A protein and the small-molecule ligand that binds it are described below.
Small molecule (SMILES): CCN1CCC[C@@H]1C(=O)NC1C2CC3CC(C2)CC1C3

Binding-site contacts:
Ligand atom C17 contacts residue ALA198 of chain 1.D at 3.8 Å (hydrophobic).
Ligand atom N1 contacts residue NAP1 of chain 1.K at 4.2 Å.
Ligand atom C8 contacts residue NAP1 of chain 1.K at 4.1 Å.
Ligand atom C8 contacts residue LEU192 of chain 1.D at 4.2 Å (hydrophobic).
Ligand atom C19 contacts residue ILE155 of chain 1.D at 4.2 Å (hydrophobic).
Ligand atom C8 contacts residue LEU190 of chain 1.D at 3.9 Å (hydrophobic).
Ligand atom C17 contacts residue LEU192 of chain 1.D at 3.9 Å (hydrophobic).
Ligand atom C10 contacts residue TYR158 of chain 1.D at 3.7 Å (hydrophobic).
Ligand atom C2 contacts residue TYR158 of chain 1.D at 3.9 Å (hydrophobic).
Ligand atom C2 contacts residue NAP1 of chain 1.K at 4.0 Å.
Ligand atom O4 contacts residue NAP1 of chain 1.K at 3.3 Å.
Ligand atom O4 contacts residue TYR158 of chain 1.D at 2.8 Å (h-bond).
Ligand atom C16 contacts residue NAP1 of chain 1.K at 3.8 Å.
Ligand atom O4 contacts residue ALA147 of chain 1.D at 4.1 Å.
Ligand atom N5 contacts residue LEU192 of chain 1.D at 4.1 Å.
Ligand atom C6 contacts residue TYR206 of chain 1.D at 4.2 Å (hydrophobic).
Ligand atom C8 contacts residue SER145 of chain 1.D at 3.2 Å.
Ligand atom C8 contacts residue GLY191 of chain 1.D at 4.1 Å.
Ligand atom C7 contacts residue GLY191 of chain 1.D at 3.4 Å.
Ligand atom C13 contacts residue THR197 of chain 1.D at 3.8 Å.
Ligand atom N1 contacts residue TYR158 of chain 1.D at 4.2 Å.
Ligand atom C19 contacts residue TYR152 of chain 1.D at 3.5 Å (hydrophobic).
Ligand atom C9 contacts residue LEU101 of chain 1.D at 4.1 Å (hydrophobic).
Ligand atom C12 contacts residue ALA198 of chain 1.D at 3.6 Å (hydrophobic).
Ligand atom C20 contacts residue TYR206 of chain 1.D at 3.8 Å (hydrophobic).
Ligand atom C7 contacts residue LEU192 of chain 1.D at 3.1 Å (hydrophobic).
Ligand atom C15 contacts residue TYR158 of chain 1.D at 3.6 Å (hydrophobic).
Ligand atom C11 contacts residue THR202 of chain 1.D at 4.0 Å.
Ligand atom C16 contacts residue TYR158 of chain 1.D at 3.5 Å (hydrophobic).
Ligand atom C12 contacts residue LEU192 of chain 1.D at 4.2 Å (hydrophobic).
Ligand atom C2 contacts residue SER145 of chain 1.D at 3.6 Å.
Ligand atom C13 contacts residue ALA201 of chain 1.D at 4.0 Å (hydrophobic).
Ligand atom O4 contacts residue SER145 of chain 1.D at 2.7 Å (h-bond).
Ligand atom C17 contacts residue NAP1 of chain 1.K at 3.3 Å.
Ligand atom C13 contacts residue ALA198 of chain 1.D at 3.6 Å (hydrophobic).
Ligand atom C6 contacts residue TYR152 of chain 1.D at 3.9 Å (hydrophobic).
Ligand atom C11 contacts residue LEU101 of chain 1.D at 4.1 Å (hydrophobic).
Ligand atom C3 contacts residue SER145 of chain 1.D at 3.7 Å.
Ligand atom C6 contacts residue LEU192 of chain 1.D at 4.2 Å (hydrophobic).
Ligand atom C20 contacts residue TYR152 of chain 1.D at 3.9 Å (hydrophobic).

Sequence of chain 1.D:
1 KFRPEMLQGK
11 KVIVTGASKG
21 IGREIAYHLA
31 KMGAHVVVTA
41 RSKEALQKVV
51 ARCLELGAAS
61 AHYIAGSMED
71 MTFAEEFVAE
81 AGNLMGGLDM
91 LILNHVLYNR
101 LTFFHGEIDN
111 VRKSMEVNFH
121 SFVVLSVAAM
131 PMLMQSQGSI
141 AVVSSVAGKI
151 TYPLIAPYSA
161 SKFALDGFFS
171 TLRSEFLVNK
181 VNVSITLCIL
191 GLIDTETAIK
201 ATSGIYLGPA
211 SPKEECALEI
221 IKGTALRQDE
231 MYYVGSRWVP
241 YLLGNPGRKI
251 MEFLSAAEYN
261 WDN